Binding-site contacts:
Ligand atom CG contacts residue TRP66 of chain 1.L at 3.8 Å (hydrophobic).
Ligand atom OD1 contacts residue HIS64 of chain 1.L at 2.7 Å (h-bond).
Ligand atom CA contacts residue HIS59 of chain 1.L at 3.3 Å.
Ligand atom OAH contacts residue TYR61 of chain 1.L at 3.6 Å.
Ligand atom C contacts residue TYR47 of chain 1.L at 3.4 Å (hydrophobic).
Ligand atom NAU contacts residue PRO48 of chain 1.L at 3.8 Å.
Ligand atom OAG contacts residue HIS64 of chain 1.L at 3.5 Å.
Ligand atom CB contacts residue HIS59 of chain 1.L at 3.5 Å.
Ligand atom OD1 contacts residue TYR61 of chain 1.L at 3.7 Å.
Ligand atom CAM contacts residue TYR47 of chain 1.L at 3.6 Å (hydrophobic).
Ligand atom CBC contacts residue TYR47 of chain 1.L at 3.8 Å (hydrophobic).
Ligand atom N contacts residue TYR47 of chain 1.L at 3.7 Å.
Ligand atom CD2 contacts residue TRP37 of chain 1.L at 3.6 Å (hydrophobic).
Ligand atom OAG contacts residue TYR61 of chain 1.L at 3.6 Å.
Ligand atom NAV contacts residue HIS59 of chain 1.L at 2.9 Å (h-bond).
Ligand atom CAQ contacts residue TYR61 of chain 1.L at 3.4 Å (hydrophobic).
Ligand atom CAK contacts residue TYR47 of chain 1.L at 3.6 Å (hydrophobic).
Ligand atom CB contacts residue TRP66 of chain 1.L at 3.7 Å (hydrophobic).
Ligand atom C contacts residue HIS59 of chain 1.L at 3.6 Å.
Ligand atom CAK contacts residue HIS59 of chain 1.L at 3.7 Å.
Ligand atom OAG contacts residue PHE40 of chain 1.L at 3.7 Å.
Ligand atom CAM contacts residue ILE58 of chain 1.L at 3.6 Å (hydrophobic).
Ligand atom NAU contacts residue ARG56 of chain 1.L at 3.1 Å (salt-bridge).
Ligand atom CBE contacts residue ILE58 of chain 1.L at 3.7 Å (hydrophobic).
Ligand atom CA contacts residue TYR47 of chain 1.L at 3.8 Å (hydrophobic).
Ligand atom OD1 contacts residue SER60 of chain 1.L at 2.8 Å (h-bond).
Ligand atom O contacts residue TYR47 of chain 1.L at 2.6 Å (h-bond).
Ligand atom CAC contacts residue TYR47 of chain 1.L at 3.6 Å (hydrophobic).
Ligand atom CG contacts residue TRP37 of chain 1.L at 3.8 Å (hydrophobic).
Ligand atom CAP contacts residue ASN16 of chain 1.L at 3.6 Å.
Ligand atom CAJ contacts residue TYR61 of chain 1.L at 3.6 Å (hydrophobic).
Ligand atom CBA contacts residue TYR61 of chain 1.L at 3.7 Å (hydrophobic).
Ligand atom CG contacts residue HIS64 of chain 1.L at 3.7 Å.
Ligand atom CB contacts residue TYR47 of chain 1.L at 3.5 Å (hydrophobic).
Ligand atom CBD contacts residue TYR47 of chain 1.L at 3.7 Å (hydrophobic).
Ligand atom CBK contacts residue TYR61 of chain 1.L at 3.6 Å (hydrophobic).
Ligand atom CAZ contacts residue TYR61 of chain 1.L at 3.5 Å (hydrophobic).
Ligand atom CAC contacts residue TRP37 of chain 1.L at 3.5 Å (hydrophobic).
Ligand atom CD2 contacts residue TYR47 of chain 1.L at 3.5 Å (hydrophobic).
Ligand atom CAO contacts residue PRO48 of chain 1.L at 3.1 Å (hydrophobic).

This protein binds this small molecule.
Small molecule (SMILES): Cc1ncsc1-c1ccc(CNC(=O)[C@@H]2C[C@@H](O)CN2C(=O)[C@@H](NC(=O)C2(C#N)CC2)C(C)(C)C)cc1

Sequence of chain 1.L:
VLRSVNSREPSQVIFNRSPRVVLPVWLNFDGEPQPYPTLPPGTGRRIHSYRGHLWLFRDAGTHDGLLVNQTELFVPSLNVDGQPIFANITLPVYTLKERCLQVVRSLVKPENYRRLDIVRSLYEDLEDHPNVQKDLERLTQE